This protein binds this small molecule.
Small molecule (SMILES): Nc1nc(=O)c2ncn([C@@H]3O[C@H](CO[P](=O)(O)O[C@H]4[C@@H](O)[C@H](n5cnc6c(N)ncnc65)O[C@@H]4CO[P](=O)(O)O[C@H]4[C@@H](O)[C@H](n5ccc(=O)[nH]c5=O)O[C@@H]4CO[P](=O)(O)O[C@H]4[C@@H](O)[C@H](n5cnc6c(=O)nc(N)[nH]c65)O[C@@H]4CO[P](=O)(O)O[C@H]4[C@@H](O)[C@H](n5ccc(=O)[nH]c5=O)O[C@@H]4CO)[C@@H](O[P](=O)(O)OC[C@H]4O[C@@H](n5cnc6c(N)ncnc65)[C@H](O)[C@@H]4O[P](=O)(O)OC[C@H]4O[C@@H](n5ccc(=O)[nH]c5=O)[C@H](O)[C@@H]4O[P](=O)(O)OC[C@H]4O[C@@H](n5cnc6c(N)ncnc65)[C@H](O)[C@@H]4O)[C@H]3O)c2[nH]1

Binding-site contacts:
Ligand atom O4' contacts residue ARG109 of chain 1.B at 3.1 Å (salt-bridge).
Ligand atom O4 contacts residue ASN295 of chain 1.B at 2.9 Å (h-bond).
Ligand atom C2 contacts residue GLN112 of chain 1.B at 2.8 Å.
Ligand atom N7 contacts residue GLN148 of chain 1.B at 3.1 Å (h-bond).
Ligand atom C4 contacts residue HIS332 of chain 1.B at 3.2 Å.
Ligand atom O2 contacts residue TYR329 of chain 1.B at 3.2 Å.
Ligand atom N7 contacts residue TYR217 of chain 1.B at 3.1 Å (h-bond).
Ligand atom C6 contacts residue ARG109 of chain 1.B at 3.1 Å.
Ligand atom O2' contacts residue TYR329 of chain 1.B at 3.2 Å.
Ligand atom N2 contacts residue SER252 of chain 1.B at 2.9 Å (h-bond).
Ligand atom N1 contacts residue GLU256 of chain 1.B at 2.6 Å (salt-bridge).
Ligand atom OP2 contacts residue TYR178 of chain 1.B at 2.9 Å (h-bond).
Ligand atom O2 contacts residue ASN216 of chain 1.B at 3.1 Å (h-bond).
Ligand atom N3 contacts residue TYR217 of chain 1.B at 3.1 Å (h-bond).
Ligand atom N1 contacts residue HIS145 of chain 1.B at 3.0 Å.
Ligand atom N3 contacts residue ASN72 of chain 1.B at 3.0 Å (h-bond).
Ligand atom O4 contacts residue GLN299 of chain 1.B at 3.1 Å (h-bond).
Ligand atom C2 contacts residue TYR217 of chain 1.B at 3.1 Å (hydrophobic).
Ligand atom C5 contacts residue TYR217 of chain 1.B at 3.2 Å (hydrophobic).
Ligand atom O2' contacts residue GLN33 of chain 1.B at 2.4 Å (h-bond).
Ligand atom C6 contacts residue TYR217 of chain 1.B at 3.1 Å (hydrophobic).
Ligand atom C8 contacts residue HIS145 of chain 1.B at 3.0 Å.
Ligand atom O2 contacts residue PHE250 of chain 1.B at 2.9 Å.
Ligand atom C5 contacts residue ARG109 of chain 1.B at 3.1 Å.
Ligand atom O2' contacts residue HIS145 of chain 1.B at 2.8 Å (h-bond).
Ligand atom C5 contacts residue HIS145 of chain 1.B at 3.2 Å.
Ligand atom C6 contacts residue TYR296 of chain 1.B at 3.2 Å (hydrophobic).
Ligand atom C2 contacts residue HIS145 of chain 1.B at 3.2 Å.
Ligand atom N3 contacts residue ASN295 of chain 1.B at 2.9 Å (h-bond).
Ligand atom O2' contacts residue ARG109 of chain 1.B at 3.0 Å (salt-bridge).
Ligand atom O2 contacts residue TYR106 of chain 1.B at 3.1 Å.
Ligand atom C8 contacts residue ASN144 of chain 1.B at 3.2 Å.
Ligand atom O4 contacts residue ASN253 of chain 1.B at 3.0 Å (h-bond).
Ligand atom C8 contacts residue TYR217 of chain 1.B at 3.1 Å (hydrophobic).
Ligand atom N1 contacts residue GLN112 of chain 1.B at 2.7 Å (h-bond).
Ligand atom C6 contacts residue HIS145 of chain 1.B at 3.1 Å.
Ligand atom O4 contacts residue GLN220 of chain 1.B at 2.9 Å (h-bond).
Ligand atom N1 contacts residue GLN40 of chain 1.B at 2.8 Å (h-bond).
Ligand atom O4 contacts residue GLN76 of chain 1.B at 2.6 Å (h-bond).
Ligand atom C8 contacts residue TYR296 of chain 1.B at 3.2 Å (hydrophobic).

Sequence of chain 1.B:
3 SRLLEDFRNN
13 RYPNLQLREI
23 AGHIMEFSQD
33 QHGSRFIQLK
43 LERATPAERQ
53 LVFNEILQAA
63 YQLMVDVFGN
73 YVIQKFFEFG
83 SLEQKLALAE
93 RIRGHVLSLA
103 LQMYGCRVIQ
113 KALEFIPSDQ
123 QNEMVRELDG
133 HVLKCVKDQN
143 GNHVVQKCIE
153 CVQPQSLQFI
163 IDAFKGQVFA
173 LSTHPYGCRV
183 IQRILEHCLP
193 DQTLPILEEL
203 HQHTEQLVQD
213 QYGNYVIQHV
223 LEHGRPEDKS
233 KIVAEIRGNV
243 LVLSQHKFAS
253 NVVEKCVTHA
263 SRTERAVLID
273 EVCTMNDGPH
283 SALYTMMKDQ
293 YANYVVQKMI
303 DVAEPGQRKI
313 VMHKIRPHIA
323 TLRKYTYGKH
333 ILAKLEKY